Binding-site contacts:
Ligand atom O5' contacts residue GLY179 of chain 1.A at 3.5 Å.
Ligand atom O2' contacts residue ASN154 of chain 1.A at 3.5 Å (h-bond).
Ligand atom C3' contacts residue ASP215 of chain 1.A at 3.6 Å.
Ligand atom P contacts residue SER180 of chain 1.A at 3.7 Å.
Ligand atom C4 contacts residue ILE181 of chain 1.A at 3.6 Å (hydrophobic).
Ligand atom O6 contacts residue GLY266 of chain 1.A at 2.7 Å (h-bond).
Ligand atom O3' contacts residue ALA50 of chain 1.A at 3.4 Å.
Ligand atom O1P contacts residue GLY216 of chain 1.A at 3.6 Å.
Ligand atom N7 contacts residue MET265 of chain 1.A at 3.0 Å (h-bond).
Ligand atom N1 contacts residue GLU290 of chain 1.A at 3.0 Å (salt-bridge).
Ligand atom C2 contacts residue GLU290 of chain 1.A at 3.7 Å.
Ligand atom O2P contacts residue SER180 of chain 1.A at 2.7 Å (h-bond).
Ligand atom C8 contacts residue MET52 of chain 1.A at 3.5 Å (hydrophobic).
Ligand atom O6 contacts residue MET265 of chain 1.A at 3.0 Å (h-bond).
Ligand atom C2 contacts residue CYS182 of chain 1.A at 3.3 Å (hydrophobic).
Ligand atom O2P contacts residue TYR262 of chain 1.A at 2.9 Å (h-bond).
Ligand atom C6 contacts residue GLY266 of chain 1.A at 3.6 Å.
Ligand atom N7 contacts residue ILE181 of chain 1.A at 3.3 Å.
Ligand atom C5 contacts residue ILE181 of chain 1.A at 3.4 Å (hydrophobic).
Ligand atom C2' contacts residue ASP215 of chain 1.A at 3.6 Å.
Ligand atom O2' contacts residue ASP215 of chain 1.A at 2.5 Å (salt-bridge).
Ligand atom O3P contacts residue SER239 of chain 1.A at 3.6 Å.
Ligand atom C8 contacts residue ILE181 of chain 1.A at 3.5 Å (hydrophobic).
Ligand atom O3P contacts residue GLY238 of chain 1.A at 3.0 Å (h-bond).
Ligand atom N7 contacts residue MET52 of chain 1.A at 3.6 Å.
Ligand atom N1 contacts residue C911 of chain 1.F at 3.5 Å.
Ligand atom N3 contacts residue C911 of chain 1.F at 3.6 Å.
Ligand atom C5 contacts residue MET265 of chain 1.A at 3.7 Å (hydrophobic).
Ligand atom O6 contacts residue GLY264 of chain 1.A at 3.2 Å.
Ligand atom C4' contacts residue ASP215 of chain 1.A at 3.6 Å.
Ligand atom O1P contacts residue GLY179 of chain 1.A at 3.4 Å.
Ligand atom N9 contacts residue ILE181 of chain 1.A at 3.6 Å.
Ligand atom O6 contacts residue GLY291 of chain 1.A at 3.7 Å.
Ligand atom N7 contacts residue GLY264 of chain 1.A at 3.5 Å.
Ligand atom O1P contacts residue GLY217 of chain 1.A at 2.7 Å (h-bond).
Ligand atom N3 contacts residue CYS182 of chain 1.A at 3.6 Å.
Ligand atom C2 contacts residue C911 of chain 1.F at 3.4 Å.
Ligand atom O3' contacts residue ASP215 of chain 1.A at 2.7 Å (salt-bridge).
Ligand atom O2P contacts residue SER239 of chain 1.A at 3.2 Å (h-bond).
Ligand atom O1P contacts residue SER180 of chain 1.A at 3.1 Å (h-bond).

The protein below binds the small molecule below.
Small molecule (SMILES): O=c1[nH]cnc2c1ncn2[C@@H]1O[C@H](COP(=O)(O)O)[C@@H](O)[C@H]1O

Sequence of chain 1.A:
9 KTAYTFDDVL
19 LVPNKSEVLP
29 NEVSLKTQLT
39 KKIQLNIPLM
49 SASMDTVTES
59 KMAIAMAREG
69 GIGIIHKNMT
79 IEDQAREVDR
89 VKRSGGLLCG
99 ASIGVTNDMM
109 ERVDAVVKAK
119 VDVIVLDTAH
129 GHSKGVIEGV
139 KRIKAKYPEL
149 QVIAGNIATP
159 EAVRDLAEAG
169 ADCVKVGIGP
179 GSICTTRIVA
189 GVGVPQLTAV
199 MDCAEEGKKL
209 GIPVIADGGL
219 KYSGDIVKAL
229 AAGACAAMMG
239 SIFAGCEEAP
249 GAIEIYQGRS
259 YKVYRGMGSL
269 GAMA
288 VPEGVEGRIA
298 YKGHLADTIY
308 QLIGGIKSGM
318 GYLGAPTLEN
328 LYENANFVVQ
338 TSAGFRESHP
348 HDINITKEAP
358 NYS